Sequence of chain 3.A:
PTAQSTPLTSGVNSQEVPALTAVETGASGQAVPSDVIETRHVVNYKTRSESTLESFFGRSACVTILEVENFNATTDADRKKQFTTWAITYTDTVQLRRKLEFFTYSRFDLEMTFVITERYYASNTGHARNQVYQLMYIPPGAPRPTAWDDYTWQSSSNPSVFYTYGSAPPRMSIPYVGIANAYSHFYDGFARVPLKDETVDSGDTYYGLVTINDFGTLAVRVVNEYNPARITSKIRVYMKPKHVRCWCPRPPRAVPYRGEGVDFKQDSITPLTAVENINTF

Sequence of chain 4.A:
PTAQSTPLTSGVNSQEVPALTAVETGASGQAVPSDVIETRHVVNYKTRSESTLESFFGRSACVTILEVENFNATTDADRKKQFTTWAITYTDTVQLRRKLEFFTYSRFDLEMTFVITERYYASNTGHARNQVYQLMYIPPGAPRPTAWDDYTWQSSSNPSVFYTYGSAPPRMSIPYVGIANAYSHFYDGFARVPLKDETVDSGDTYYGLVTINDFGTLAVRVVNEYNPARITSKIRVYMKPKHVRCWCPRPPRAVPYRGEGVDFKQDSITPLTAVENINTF

This small molecule binds to this protein.
Small molecule (SMILES): CC(=O)N[C@H]1[C@H]([C@H](O)[C@H](O)CO)O[C@@](O)(C(=O)O)C[C@@H]1O

Binding-site contacts:
Ligand atom C1 contacts residue PRO252 of chain 3.A at 4.1 Å (hydrophobic).
Ligand atom O1B contacts residue SER147 of chain 4.A at 3.1 Å (h-bond).
Ligand atom O1B contacts residue ALA146 of chain 4.A at 3.2 Å.
Ligand atom O4 contacts residue ASN251 of chain 3.A at 4.2 Å.
Ligand atom O1A contacts residue SER147 of chain 4.A at 2.8 Å (h-bond).
Ligand atom C8 contacts residue ALA146 of chain 4.A at 4.4 Å (hydrophobic).
Ligand atom C10 contacts residue TYR250 of chain 3.A at 3.5 Å (hydrophobic).
Ligand atom O4 contacts residue TYR250 of chain 3.A at 3.4 Å.
Ligand atom C6 contacts residue TYR145 of chain 4.A at 3.4 Å (hydrophobic).
Ligand atom C11 contacts residue TYR145 of chain 4.A at 3.7 Å (hydrophobic).
Ligand atom C4 contacts residue PRO252 of chain 3.A at 3.8 Å (hydrophobic).
Ligand atom O1A contacts residue PRO252 of chain 3.A at 3.3 Å.
Ligand atom C11 contacts residue ARG143 of chain 4.A at 4.0 Å.
Ligand atom O4 contacts residue PRO252 of chain 3.A at 3.8 Å.
Ligand atom N5 contacts residue TYR145 of chain 4.A at 2.6 Å (h-bond).
Ligand atom N5 contacts residue TYR250 of chain 3.A at 4.4 Å.
Ligand atom C11 contacts residue TYR250 of chain 3.A at 3.7 Å (hydrophobic).
Ligand atom O1A contacts residue ALA146 of chain 4.A at 4.2 Å.
Ligand atom C6 contacts residue ALA146 of chain 4.A at 4.2 Å (hydrophobic).
Ligand atom C10 contacts residue TYR145 of chain 4.A at 3.6 Å (hydrophobic).
Ligand atom O10 contacts residue TYR250 of chain 3.A at 2.7 Å (h-bond).
Ligand atom C1 contacts residue SER147 of chain 4.A at 3.6 Å.
Ligand atom C1 contacts residue ALA146 of chain 4.A at 3.9 Å (hydrophobic).
Ligand atom C3 contacts residue PRO252 of chain 3.A at 3.9 Å (hydrophobic).
Ligand atom C7 contacts residue TYR145 of chain 4.A at 3.8 Å (hydrophobic).
Ligand atom C9 contacts residue TYR145 of chain 4.A at 4.2 Å (hydrophobic).
Ligand atom O8 contacts residue ALA146 of chain 4.A at 3.3 Å.
Ligand atom O4 contacts residue TYR145 of chain 4.A at 4.2 Å.
Ligand atom O1B contacts residue ASN148 of chain 4.A at 4.3 Å.
Ligand atom C5 contacts residue TYR145 of chain 4.A at 3.3 Å (hydrophobic).
Ligand atom C4 contacts residue TYR145 of chain 4.A at 3.6 Å (hydrophobic).